Binding-site contacts:
Ligand atom O1 contacts residue TYR17 of chain 1.A at 4.2 Å.
Ligand atom N2 contacts residue GLN41 of chain 2.A at 4.3 Å.
Ligand atom O1 contacts residue GLN41 of chain 2.A at 4.3 Å.
Ligand atom C6 contacts residue SER54 of chain 2.A at 4.2 Å.
Ligand atom C8 contacts residue TYR43 of chain 2.A at 3.4 Å (hydrophobic).
Ligand atom C5 contacts residue SER55 of chain 2.A at 4.3 Å.
Ligand atom C5 contacts residue TYR43 of chain 2.A at 3.7 Å (hydrophobic).
Ligand atom C5 contacts residue PRO51 of chain 2.A at 3.5 Å (hydrophobic).
Ligand atom C4 contacts residue PRO51 of chain 2.A at 3.8 Å (hydrophobic).
Ligand atom C2 contacts residue TYR43 of chain 2.A at 3.8 Å (hydrophobic).
Ligand atom N1 contacts residue TYR43 of chain 2.A at 3.9 Å.
Ligand atom C3 contacts residue THR18 of chain 1.A at 4.1 Å.
Ligand atom C3 contacts residue PRO51 of chain 2.A at 4.4 Å (hydrophobic).
Ligand atom C4 contacts residue TYR43 of chain 2.A at 3.7 Å (hydrophobic).
Ligand atom C9 contacts residue TYR43 of chain 2.A at 3.5 Å (hydrophobic).
Ligand atom BR contacts residue HIS12 of chain 2.A at 4.1 Å.
Ligand atom C3 contacts residue TYR17 of chain 1.A at 3.5 Å (hydrophobic).
Ligand atom C9 contacts residue PRO51 of chain 2.A at 4.2 Å (hydrophobic).
Ligand atom C5 contacts residue SER54 of chain 2.A at 4.3 Å.
Ligand atom C5 contacts residue HIS12 of chain 2.A at 3.5 Å.
Ligand atom BR contacts residue SER54 of chain 2.A at 3.8 Å.
Ligand atom N1 contacts residue GLN41 of chain 2.A at 3.7 Å.
Ligand atom C7 contacts residue HIS12 of chain 2.A at 4.3 Å.
Ligand atom O1 contacts residue ASP16 of chain 2.A at 4.1 Å.
Ligand atom C2 contacts residue GLN41 of chain 2.A at 3.3 Å.
Ligand atom C7 contacts residue TYR43 of chain 2.A at 3.5 Å (hydrophobic).
Ligand atom BR contacts residue SER58 of chain 2.A at 4.5 Å.
Ligand atom C2 contacts residue THR18 of chain 1.A at 4.5 Å.
Ligand atom C11 contacts residue GLN41 of chain 2.A at 3.8 Å.
Ligand atom C10 contacts residue GLN41 of chain 2.A at 3.3 Å.
Ligand atom C6 contacts residue HIS12 of chain 2.A at 3.6 Å.
Ligand atom C3 contacts residue TYR43 of chain 2.A at 3.9 Å (hydrophobic).
Ligand atom BR contacts residue SER55 of chain 2.A at 4.2 Å.
Ligand atom C6 contacts residue TYR43 of chain 2.A at 3.6 Å (hydrophobic).
Ligand atom C2 contacts residue TYR17 of chain 1.A at 3.6 Å (hydrophobic).
Ligand atom C4 contacts residue HIS12 of chain 2.A at 4.0 Å.

Sequence of chain 2.A:
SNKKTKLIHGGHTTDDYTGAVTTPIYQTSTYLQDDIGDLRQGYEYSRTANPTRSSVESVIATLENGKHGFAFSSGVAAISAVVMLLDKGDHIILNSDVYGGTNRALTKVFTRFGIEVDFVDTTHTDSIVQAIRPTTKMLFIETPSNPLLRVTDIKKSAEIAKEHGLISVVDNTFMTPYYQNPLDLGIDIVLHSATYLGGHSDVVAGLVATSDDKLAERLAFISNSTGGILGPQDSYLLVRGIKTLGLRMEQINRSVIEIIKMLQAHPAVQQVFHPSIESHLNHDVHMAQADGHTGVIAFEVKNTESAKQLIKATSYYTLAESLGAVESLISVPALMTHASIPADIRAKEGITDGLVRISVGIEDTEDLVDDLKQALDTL

Sequence of chain 1.A:
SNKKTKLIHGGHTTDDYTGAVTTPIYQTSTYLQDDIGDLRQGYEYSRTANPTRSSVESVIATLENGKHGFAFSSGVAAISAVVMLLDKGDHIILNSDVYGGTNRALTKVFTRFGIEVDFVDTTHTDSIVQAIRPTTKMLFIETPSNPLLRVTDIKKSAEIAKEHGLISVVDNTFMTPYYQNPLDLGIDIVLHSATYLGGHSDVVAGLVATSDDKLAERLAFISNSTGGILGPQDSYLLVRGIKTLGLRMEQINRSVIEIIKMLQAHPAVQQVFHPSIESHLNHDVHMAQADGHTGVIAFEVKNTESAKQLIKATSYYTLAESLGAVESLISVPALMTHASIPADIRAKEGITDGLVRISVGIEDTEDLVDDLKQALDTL

This small molecule binds to this protein.
Small molecule (SMILES): O=C(O)CNC(=O)Cn1ccc2ccc(Br)cc21